Sequence of chain 1.E:
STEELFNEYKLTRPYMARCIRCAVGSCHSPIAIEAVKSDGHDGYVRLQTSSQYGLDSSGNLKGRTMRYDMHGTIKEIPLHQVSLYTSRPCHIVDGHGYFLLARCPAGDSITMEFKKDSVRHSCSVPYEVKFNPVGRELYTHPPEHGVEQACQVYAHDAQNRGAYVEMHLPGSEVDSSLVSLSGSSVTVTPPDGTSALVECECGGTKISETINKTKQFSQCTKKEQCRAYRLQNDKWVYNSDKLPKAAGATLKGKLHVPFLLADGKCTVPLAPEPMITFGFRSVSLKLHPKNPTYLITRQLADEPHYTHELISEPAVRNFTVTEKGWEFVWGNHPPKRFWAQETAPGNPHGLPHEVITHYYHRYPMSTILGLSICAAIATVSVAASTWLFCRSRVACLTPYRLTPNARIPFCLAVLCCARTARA

Binding-site contacts:
Ligand atom O6 contacts residue ASN318 of chain 1.E at 3.3 Å.
Ligand atom C6 contacts residue SER284 of chain 1.E at 3.2 Å.
Ligand atom O5 contacts residue SER284 of chain 1.E at 4.4 Å.
Ligand atom C5 contacts residue SER284 of chain 1.E at 4.5 Å.
Ligand atom O6 contacts residue SER284 of chain 1.E at 2.9 Å (h-bond).
Ligand atom C6 contacts residue ASN318 of chain 1.E at 3.3 Å.
Ligand atom O4 contacts residue ASN318 of chain 1.E at 4.4 Å.

A small-molecule ligand and the protein it binds are described below.
Small molecule (SMILES): CC(=O)N[C@@H]1[C@@H](O)[C@H](O)[C@@H](CO)O[C@H]1O